Sequence of chain 2.A:
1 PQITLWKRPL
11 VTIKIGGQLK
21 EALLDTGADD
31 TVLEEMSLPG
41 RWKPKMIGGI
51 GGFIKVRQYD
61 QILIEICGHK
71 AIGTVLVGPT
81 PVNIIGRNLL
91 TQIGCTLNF

Binding-site contacts:
Ligand atom N2 contacts residue AB21 of chain 2.B at 1.0 Å (h-bond).
Ligand atom C13 contacts residue AB21 of chain 2.B at 0.3 Å.
Ligand atom C12 contacts residue AB21 of chain 2.B at 1.7 Å.
Ligand atom O5 contacts residue AB21 of chain 2.B at 1.3 Å.
Ligand atom C8 contacts residue AB21 of chain 2.B at 1.5 Å.
Ligand atom C16 contacts residue AB21 of chain 2.B at 0.4 Å.
Ligand atom O4 contacts residue ASP25 of chain 1.A at 2.6 Å (salt-bridge).
Ligand atom C26 contacts residue AB21 of chain 2.B at 2.5 Å.
Ligand atom C11 contacts residue AB21 of chain 2.B at 1.3 Å.
Ligand atom C21 contacts residue AB21 of chain 2.B at 1.5 Å.
Ligand atom C17 contacts residue AB21 of chain 2.B at 1.3 Å.
Ligand atom C25 contacts residue AB21 of chain 2.B at 1.0 Å.
Ligand atom C3 contacts residue AB21 of chain 2.B at 1.6 Å.
Ligand atom S1 contacts residue AB21 of chain 2.B at 0.9 Å.
Ligand atom C23 contacts residue AB21 of chain 2.B at 0.9 Å.
Ligand atom C5 contacts residue AB21 of chain 2.B at 0.8 Å.
Ligand atom C1 contacts residue AB21 of chain 2.B at 2.2 Å.
Ligand atom N5 contacts residue AB21 of chain 2.B at 1.3 Å (h-bond).
Ligand atom O6 contacts residue AB21 of chain 2.B at 1.5 Å.
Ligand atom O3 contacts residue AB21 of chain 2.B at 1.5 Å (h-bond).
Ligand atom C6 contacts residue AB21 of chain 2.B at 1.3 Å.
Ligand atom N4 contacts residue AB21 of chain 2.B at 0.9 Å (h-bond).
Ligand atom O1 contacts residue AB21 of chain 2.B at 1.8 Å (h-bond).
Ligand atom C7 contacts residue AB21 of chain 2.B at 1.4 Å.
Ligand atom C4 contacts residue AB21 of chain 2.B at 0.7 Å.
Ligand atom N3 contacts residue AB21 of chain 2.B at 1.4 Å.
Ligand atom C9 contacts residue AB21 of chain 2.B at 0.4 Å.
Ligand atom C14 contacts residue AB21 of chain 2.B at 1.4 Å.
Ligand atom N1 contacts residue AB21 of chain 2.B at 0.9 Å.
Ligand atom C24 contacts residue AB21 of chain 2.B at 0.7 Å.
Ligand atom C15 contacts residue AB21 of chain 2.B at 1.5 Å.
Ligand atom C20 contacts residue AB21 of chain 2.B at 1.8 Å.
Ligand atom C18 contacts residue AB21 of chain 2.B at 1.7 Å.
Ligand atom C2 contacts residue AB21 of chain 2.B at 1.0 Å.
Ligand atom O2 contacts residue AB21 of chain 2.B at 0.9 Å (h-bond).
Ligand atom O4 contacts residue AB21 of chain 2.B at 1.0 Å (h-bond).
Ligand atom C19 contacts residue AB21 of chain 2.B at 1.6 Å.
Ligand atom C10 contacts residue AB21 of chain 2.B at 1.6 Å.
Ligand atom C22 contacts residue AB21 of chain 2.B at 0.9 Å.
Ligand atom O6 contacts residue ASP30 of chain 1.A at 2.8 Å (salt-bridge).

Sequence of chain 1.A:
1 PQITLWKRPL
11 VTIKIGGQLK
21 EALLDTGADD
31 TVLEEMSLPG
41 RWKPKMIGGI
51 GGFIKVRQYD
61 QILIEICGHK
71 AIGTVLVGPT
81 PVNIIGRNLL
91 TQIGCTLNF

A protein and the small-molecule ligand that binds it are described below.
Small molecule (SMILES): COc1ccc(S(=O)(=O)N(CC(C)C)C[C@@H](O)[C@H](Cc2ccccc2)n2cc(COC(=O)N[C@@H]3c4ccccc4C[C@H]3O)nn2)cc1